Sequence of chain 1.A:
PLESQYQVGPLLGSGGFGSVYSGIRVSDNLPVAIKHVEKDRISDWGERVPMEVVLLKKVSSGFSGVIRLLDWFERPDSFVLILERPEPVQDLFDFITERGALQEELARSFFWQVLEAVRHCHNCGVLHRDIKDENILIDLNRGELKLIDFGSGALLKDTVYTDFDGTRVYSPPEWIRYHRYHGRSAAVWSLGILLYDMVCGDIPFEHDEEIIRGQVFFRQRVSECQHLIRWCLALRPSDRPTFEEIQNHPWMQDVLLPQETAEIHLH

Binding-site contacts:
Ligand atom C12 contacts residue GLY65 of chain 1.A at 3.7 Å.
Ligand atom N7 contacts residue VAL72 of chain 1.A at 3.8 Å.
Ligand atom C11 contacts residue LEU64 of chain 1.A at 3.9 Å (hydrophobic).
Ligand atom C9 contacts residue VAL72 of chain 1.A at 3.9 Å (hydrophobic).
Ligand atom O4 contacts residue ILE205 of chain 1.A at 4.0 Å.
Ligand atom C18 contacts residue LEU64 of chain 1.A at 3.6 Å (hydrophobic).
Ligand atom O4 contacts residue LYS87 of chain 1.A at 3.5 Å (salt-bridge).
Ligand atom C23 contacts residue LEU194 of chain 1.A at 4.0 Å (hydrophobic).
Ligand atom C25 contacts residue ILE124 of chain 1.A at 3.7 Å (hydrophobic).
Ligand atom N7 contacts residue ILE205 of chain 1.A at 3.6 Å.
Ligand atom C19 contacts residue LEU64 of chain 1.A at 3.5 Å (hydrophobic).
Ligand atom C3 contacts residue ASP206 of chain 1.A at 3.6 Å.
Ligand atom C9 contacts residue ILE205 of chain 1.A at 4.0 Å (hydrophobic).
Ligand atom C15 contacts residue PHE69 of chain 1.A at 4.0 Å (hydrophobic).
Ligand atom C19 contacts residue ARG142 of chain 1.A at 4.0 Å.
Ligand atom C26 contacts residue ILE205 of chain 1.A at 3.6 Å (hydrophobic).
Ligand atom C25 contacts residue GLU141 of chain 1.A at 3.4 Å.
Ligand atom C11 contacts residue VAL72 of chain 1.A at 3.9 Å (hydrophobic).
Ligand atom O2 contacts residue LYS87 of chain 1.A at 2.7 Å (salt-bridge).
Ligand atom C6 contacts residue ILE205 of chain 1.A at 3.7 Å (hydrophobic).
Ligand atom C12 contacts residue LEU64 of chain 1.A at 3.6 Å (hydrophobic).
Ligand atom C24 contacts residue ALA85 of chain 1.A at 3.8 Å (hydrophobic).
Ligand atom C14 contacts residue PHE69 of chain 1.A at 3.3 Å (hydrophobic).
Ligand atom C20 contacts residue VAL146 of chain 1.A at 3.6 Å (hydrophobic).
Ligand atom C13 contacts residue GLY65 of chain 1.A at 3.9 Å.
Ligand atom C26 contacts residue LEU140 of chain 1.A at 3.6 Å (hydrophobic).
Ligand atom C26 contacts residue ILE124 of chain 1.A at 3.9 Å (hydrophobic).
Ligand atom C10 contacts residue VAL72 of chain 1.A at 4.0 Å (hydrophobic).
Ligand atom C3 contacts residue LYS87 of chain 1.A at 3.5 Å.
Ligand atom C25 contacts residue ALA85 of chain 1.A at 4.0 Å (hydrophobic).
Ligand atom C24 contacts residue GLU141 of chain 1.A at 3.9 Å.
Ligand atom C5 contacts residue ILE205 of chain 1.A at 3.8 Å (hydrophobic).
Ligand atom C24 contacts residue LEU194 of chain 1.A at 3.6 Å (hydrophobic).
Ligand atom C3 contacts residue ILE205 of chain 1.A at 3.9 Å (hydrophobic).
Ligand atom C16 contacts residue VAL72 of chain 1.A at 4.0 Å (hydrophobic).
Ligand atom O4 contacts residue ASP206 of chain 1.A at 3.0 Å (salt-bridge).
Ligand atom C25 contacts residue ILE205 of chain 1.A at 3.8 Å (hydrophobic).
Ligand atom C25 contacts residue LEU140 of chain 1.A at 4.0 Å (hydrophobic).
Ligand atom C13 contacts residue PHE69 of chain 1.A at 3.8 Å (hydrophobic).
Ligand atom O2 contacts residue ASP206 of chain 1.A at 3.8 Å.

A small-molecule ligand and the protein it binds are described below.
Small molecule (SMILES): O=C(O)c1cccc2c(-c3ccccc3)c(-c3ccccc3)[nH]c12